Sequence of chain 1.B:
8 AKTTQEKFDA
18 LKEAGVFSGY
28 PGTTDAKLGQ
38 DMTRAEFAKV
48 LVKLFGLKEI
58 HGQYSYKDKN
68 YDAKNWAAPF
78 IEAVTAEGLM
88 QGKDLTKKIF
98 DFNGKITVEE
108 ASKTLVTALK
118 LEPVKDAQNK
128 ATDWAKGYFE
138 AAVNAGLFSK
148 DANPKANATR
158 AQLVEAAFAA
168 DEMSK

This small molecule binds to this protein.
Small molecule (SMILES): CO[C@@H]1O[C@@H]2CO[C@](C)(C(=O)O)O[C@H]2[C@H](O)[C@@H]1NC(C)=O

Binding-site contacts:
Ligand atom CAB contacts residue LYS110 of chain 1.B at 3.5 Å.
Ligand atom O6 contacts residue GLU107 of chain 1.B at 3.4 Å.
Ligand atom C8 contacts residue ASP91 of chain 1.B at 3.3 Å.
Ligand atom C3 contacts residue TRP131 of chain 1.B at 3.8 Å (hydrophobic).
Ligand atom N2 contacts residue GLN88 of chain 1.B at 3.0 Å (h-bond).
Ligand atom OAN contacts residue MET87 of chain 1.B at 3.2 Å.
Ligand atom C8 contacts residue LEU92 of chain 1.B at 3.7 Å (hydrophobic).
Ligand atom CAL contacts residue GLY89 of chain 1.B at 3.4 Å.
Ligand atom C6 contacts residue ARG41 of chain 1.B at 3.1 Å.
Ligand atom CAU contacts residue LYS90 of chain 1.B at 3.5 Å.
Ligand atom O4 contacts residue LYS110 of chain 1.B at 2.9 Å.
Ligand atom C3 contacts residue GLN88 of chain 1.B at 3.6 Å.
Ligand atom O1 contacts residue LYS90 of chain 1.B at 3.5 Å (salt-bridge).
Ligand atom OAM contacts residue GLN88 of chain 1.B at 3.5 Å (h-bond).
Ligand atom C8 contacts residue GLN88 of chain 1.B at 3.4 Å.
Ligand atom OAM contacts residue GLY89 of chain 1.B at 2.9 Å (h-bond).
Ligand atom O3 contacts residue LYS110 of chain 1.B at 3.5 Å.
Ligand atom CAL contacts residue MET87 of chain 1.B at 3.6 Å (hydrophobic).
Ligand atom O3 contacts residue GLN88 of chain 1.B at 2.9 Å (h-bond).
Ligand atom N2 contacts residue LYS90 of chain 1.B at 3.7 Å.
Ligand atom OAM contacts residue ARG41 of chain 1.B at 2.6 Å (salt-bridge).
Ligand atom CAK contacts residue LYS110 of chain 1.B at 3.4 Å.
Ligand atom CAK contacts residue GLU107 of chain 1.B at 3.7 Å.
Ligand atom OAN contacts residue GLN88 of chain 1.B at 2.5 Å (h-bond).
Ligand atom C8 contacts residue LYS90 of chain 1.B at 3.2 Å.
Ligand atom CAL contacts residue ARG41 of chain 1.B at 3.7 Å.
Ligand atom CAL contacts residue GLN88 of chain 1.B at 3.3 Å.
Ligand atom C7 contacts residue GLN88 of chain 1.B at 3.1 Å.
Ligand atom O5 contacts residue GLY89 of chain 1.B at 3.5 Å (h-bond).
Ligand atom O6 contacts residue ARG41 of chain 1.B at 2.6 Å (salt-bridge).
Ligand atom OAM contacts residue MET87 of chain 1.B at 3.5 Å.
Ligand atom O5 contacts residue LYS90 of chain 1.B at 3.3 Å.
Ligand atom C7 contacts residue GLY89 of chain 1.B at 3.2 Å.
Ligand atom N2 contacts residue GLY89 of chain 1.B at 2.6 Å (h-bond).
Ligand atom C6 contacts residue LYS90 of chain 1.B at 3.3 Å.
Ligand atom C4 contacts residue GLY89 of chain 1.B at 3.7 Å.
Ligand atom OAN contacts residue LYS110 of chain 1.B at 3.0 Å (salt-bridge).
Ligand atom C8 contacts residue GLY89 of chain 1.B at 2.8 Å.
Ligand atom O7 contacts residue GLN88 of chain 1.B at 3.6 Å.
Ligand atom OAN contacts residue GLY89 of chain 1.B at 3.4 Å (h-bond).